A protein and the small-molecule ligand that binds it are described below.
Small molecule (SMILES): Nc1ncnc2c1ncn2[C@@H]1O[C@H](COP(=O)(O)OP(=O)(O)OP(O)(O)=S)[C@@H](O)[C@H]1O

Binding-site contacts:
Ligand atom O3A contacts residue GLY209 of chain 1.E at 3.3 Å.
Ligand atom O2A contacts residue LYS212 of chain 1.E at 2.8 Å (salt-bridge).
Ligand atom O3G contacts residue LYS212 of chain 1.E at 3.8 Å.
Ligand atom PA contacts residue GLY211 of chain 1.E at 3.8 Å.
Ligand atom C4 contacts residue ALA214 of chain 1.E at 3.8 Å (hydrophobic).
Ligand atom N3 contacts residue LEU353 of chain 1.E at 3.7 Å.
Ligand atom C5' contacts residue GLY209 of chain 1.E at 3.3 Å.
Ligand atom N6 contacts residue ILE181 of chain 1.E at 3.5 Å (h-bond).
Ligand atom C6 contacts residue ILE349 of chain 1.E at 3.6 Å (hydrophobic).
Ligand atom O2A contacts residue THR213 of chain 1.E at 2.7 Å (h-bond).
Ligand atom O1B contacts residue THR213 of chain 1.E at 3.8 Å.
Ligand atom O5' contacts residue GLY209 of chain 1.E at 3.8 Å.
Ligand atom N1 contacts residue VAL180 of chain 1.E at 3.8 Å.
Ligand atom PB contacts residue GLY209 of chain 1.E at 3.6 Å.
Ligand atom O1B contacts residue LYS212 of chain 1.E at 2.9 Å (salt-bridge).
Ligand atom O2B contacts residue LYS212 of chain 1.E at 2.8 Å (salt-bridge).
Ligand atom N7 contacts residue ALA214 of chain 1.E at 3.8 Å.
Ligand atom N1 contacts residue ILE181 of chain 1.E at 3.6 Å (h-bond).
Ligand atom O3B contacts residue ARG332 of chain 1.D at 3.6 Å.
Ligand atom C2 contacts residue ILE349 of chain 1.E at 3.5 Å (hydrophobic).
Ligand atom PB contacts residue LYS212 of chain 1.E at 3.3 Å.
Ligand atom PG contacts residue ARG332 of chain 1.D at 3.5 Å.
Ligand atom C2 contacts residue PRO179 of chain 1.E at 3.3 Å (hydrophobic).
Ligand atom O2B contacts residue GLY209 of chain 1.E at 2.5 Å (h-bond).
Ligand atom O3A contacts residue GLY211 of chain 1.E at 3.8 Å.
Ligand atom O1A contacts residue THR213 of chain 1.E at 3.6 Å.
Ligand atom C8 contacts residue GLY211 of chain 1.E at 3.5 Å.
Ligand atom O2A contacts residue GLY211 of chain 1.E at 3.2 Å.
Ligand atom N6 contacts residue ILE349 of chain 1.E at 3.3 Å.
Ligand atom O5' contacts residue GLY211 of chain 1.E at 3.3 Å.
Ligand atom N1 contacts residue ILE349 of chain 1.E at 3.7 Å.
Ligand atom N6 contacts residue ARG183 of chain 1.E at 3.8 Å.
Ligand atom O3B contacts residue ARG331 of chain 1.D at 3.7 Å.
Ligand atom C5 contacts residue ALA214 of chain 1.E at 3.7 Å (hydrophobic).
Ligand atom O2A contacts residue ALA214 of chain 1.E at 3.8 Å.
Ligand atom O2G contacts residue THR213 of chain 1.E at 2.7 Å (h-bond).
Ligand atom N7 contacts residue GLY211 of chain 1.E at 3.6 Å.
Ligand atom O2B contacts residue PRO208 of chain 1.E at 3.2 Å.
Ligand atom C1' contacts residue ILE391 of chain 1.E at 3.8 Å (hydrophobic).
Ligand atom S1G contacts residue ARG332 of chain 1.D at 1.6 Å (salt-bridge).

Sequence of chain 1.D:
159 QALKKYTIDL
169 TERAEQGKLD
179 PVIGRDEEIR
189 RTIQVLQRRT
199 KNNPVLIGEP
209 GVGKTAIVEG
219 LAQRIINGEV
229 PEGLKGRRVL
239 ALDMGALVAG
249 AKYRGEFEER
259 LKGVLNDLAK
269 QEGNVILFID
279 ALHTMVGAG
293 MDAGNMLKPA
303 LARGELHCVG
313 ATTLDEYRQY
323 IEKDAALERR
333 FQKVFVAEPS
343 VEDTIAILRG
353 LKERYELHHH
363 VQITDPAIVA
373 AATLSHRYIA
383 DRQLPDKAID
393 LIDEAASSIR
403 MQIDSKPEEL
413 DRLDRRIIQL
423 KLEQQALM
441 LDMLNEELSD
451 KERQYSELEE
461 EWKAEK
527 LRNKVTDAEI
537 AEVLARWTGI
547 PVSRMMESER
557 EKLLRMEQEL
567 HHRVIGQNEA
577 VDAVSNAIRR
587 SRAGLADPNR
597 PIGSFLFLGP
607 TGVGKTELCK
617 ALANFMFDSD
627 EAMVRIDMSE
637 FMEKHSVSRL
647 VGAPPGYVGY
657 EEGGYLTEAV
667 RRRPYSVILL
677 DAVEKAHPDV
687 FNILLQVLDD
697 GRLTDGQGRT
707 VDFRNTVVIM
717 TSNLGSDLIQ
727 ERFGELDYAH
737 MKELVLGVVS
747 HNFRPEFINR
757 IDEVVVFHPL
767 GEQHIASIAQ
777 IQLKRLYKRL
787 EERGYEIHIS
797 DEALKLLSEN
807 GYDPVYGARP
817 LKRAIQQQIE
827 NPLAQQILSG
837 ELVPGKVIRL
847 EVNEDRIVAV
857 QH

Sequence of chain 1.E:
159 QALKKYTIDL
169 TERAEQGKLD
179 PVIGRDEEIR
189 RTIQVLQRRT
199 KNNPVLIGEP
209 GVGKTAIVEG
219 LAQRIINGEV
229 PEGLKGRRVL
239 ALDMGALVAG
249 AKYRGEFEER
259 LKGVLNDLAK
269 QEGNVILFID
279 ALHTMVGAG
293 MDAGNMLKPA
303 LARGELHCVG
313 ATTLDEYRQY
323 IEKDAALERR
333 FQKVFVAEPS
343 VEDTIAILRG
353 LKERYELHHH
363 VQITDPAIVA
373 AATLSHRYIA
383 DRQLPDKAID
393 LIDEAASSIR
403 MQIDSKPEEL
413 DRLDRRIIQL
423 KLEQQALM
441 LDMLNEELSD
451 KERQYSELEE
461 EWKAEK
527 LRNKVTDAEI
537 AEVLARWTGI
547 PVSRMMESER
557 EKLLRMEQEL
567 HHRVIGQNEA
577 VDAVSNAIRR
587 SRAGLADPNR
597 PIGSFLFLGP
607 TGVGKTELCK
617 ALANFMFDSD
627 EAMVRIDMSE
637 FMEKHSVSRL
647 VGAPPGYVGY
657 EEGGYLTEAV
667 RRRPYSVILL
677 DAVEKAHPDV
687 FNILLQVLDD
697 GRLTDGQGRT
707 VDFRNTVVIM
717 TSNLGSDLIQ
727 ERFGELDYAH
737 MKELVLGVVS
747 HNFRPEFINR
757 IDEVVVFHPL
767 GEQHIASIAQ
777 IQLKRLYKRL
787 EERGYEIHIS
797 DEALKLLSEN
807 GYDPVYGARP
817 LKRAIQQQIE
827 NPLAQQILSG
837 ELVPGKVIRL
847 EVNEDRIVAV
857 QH